The protein below binds the small molecule below.
Small molecule (SMILES): CSCC[C@H](N)C(=O)O

Binding-site contacts:
Ligand atom OXT contacts residue THR281 of chain 1.B at 3.8 Å.
Ligand atom CB contacts residue 5AD1 of chain 1.J at 4.3 Å.
Ligand atom CB contacts residue GLU303 of chain 1.B at 3.9 Å.
Ligand atom N contacts residue PRO252 of chain 1.B at 3.4 Å (h-bond).
Ligand atom N contacts residue 5AD1 of chain 1.J at 4.5 Å.
Ligand atom OXT contacts residue SF41 of chain 1.H at 4.2 Å.
Ligand atom CB contacts residue GLY305 of chain 1.B at 3.3 Å.
Ligand atom C contacts residue SF41 of chain 1.H at 3.1 Å.
Ligand atom C contacts residue GLY305 of chain 1.B at 3.9 Å.
Ligand atom C contacts residue LYS320 of chain 1.B at 3.7 Å.
Ligand atom CB contacts residue SF41 of chain 1.H at 4.4 Å.
Ligand atom CB contacts residue LEU344 of chain 1.B at 3.9 Å (hydrophobic).
Ligand atom CA contacts residue PRO252 of chain 1.B at 3.9 Å (hydrophobic).
Ligand atom CB contacts residue THR281 of chain 1.B at 3.4 Å.
Ligand atom OXT contacts residue VAL304 of chain 1.B at 4.4 Å.
Ligand atom OXT contacts residue ARG282 of chain 1.B at 3.5 Å.
Ligand atom CB contacts residue VAL304 of chain 1.B at 3.9 Å (hydrophobic).
Ligand atom CA contacts residue ARG282 of chain 1.B at 4.0 Å.
Ligand atom C contacts residue THR281 of chain 1.B at 4.2 Å.
Ligand atom O contacts residue ARG282 of chain 1.B at 3.9 Å.
Ligand atom OXT contacts residue LYS320 of chain 1.B at 3.8 Å.
Ligand atom O contacts residue LYS320 of chain 1.B at 2.8 Å (salt-bridge).
Ligand atom O contacts residue GLU307 of chain 1.B at 4.4 Å.
Ligand atom C contacts residue ARG282 of chain 1.B at 3.6 Å.
Ligand atom CA contacts residue SF41 of chain 1.H at 3.2 Å.
Ligand atom OXT contacts residue GLY305 of chain 1.B at 3.2 Å (h-bond).
Ligand atom CA contacts residue THR281 of chain 1.B at 3.7 Å.
Ligand atom O contacts residue SF41 of chain 1.H at 2.2 Å.
Ligand atom N contacts residue SF41 of chain 1.H at 2.3 Å.
Ligand atom CA contacts residue GLY305 of chain 1.B at 4.2 Å.

Sequence of chain 1.B:
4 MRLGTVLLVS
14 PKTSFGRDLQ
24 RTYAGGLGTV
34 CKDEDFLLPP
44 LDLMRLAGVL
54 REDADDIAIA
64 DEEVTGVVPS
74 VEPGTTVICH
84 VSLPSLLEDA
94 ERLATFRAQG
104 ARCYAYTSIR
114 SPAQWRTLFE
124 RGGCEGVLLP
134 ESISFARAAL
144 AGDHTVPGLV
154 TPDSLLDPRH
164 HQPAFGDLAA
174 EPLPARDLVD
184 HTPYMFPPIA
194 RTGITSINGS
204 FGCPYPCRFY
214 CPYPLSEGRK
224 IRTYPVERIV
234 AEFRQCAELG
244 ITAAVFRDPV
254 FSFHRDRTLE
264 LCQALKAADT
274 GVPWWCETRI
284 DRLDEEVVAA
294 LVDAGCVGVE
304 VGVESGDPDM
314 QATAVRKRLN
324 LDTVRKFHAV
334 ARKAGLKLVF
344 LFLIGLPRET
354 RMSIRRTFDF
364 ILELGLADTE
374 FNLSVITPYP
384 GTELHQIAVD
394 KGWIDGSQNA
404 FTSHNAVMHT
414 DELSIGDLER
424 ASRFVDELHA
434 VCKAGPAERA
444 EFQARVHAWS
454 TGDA